Sequence of chain 1.E:
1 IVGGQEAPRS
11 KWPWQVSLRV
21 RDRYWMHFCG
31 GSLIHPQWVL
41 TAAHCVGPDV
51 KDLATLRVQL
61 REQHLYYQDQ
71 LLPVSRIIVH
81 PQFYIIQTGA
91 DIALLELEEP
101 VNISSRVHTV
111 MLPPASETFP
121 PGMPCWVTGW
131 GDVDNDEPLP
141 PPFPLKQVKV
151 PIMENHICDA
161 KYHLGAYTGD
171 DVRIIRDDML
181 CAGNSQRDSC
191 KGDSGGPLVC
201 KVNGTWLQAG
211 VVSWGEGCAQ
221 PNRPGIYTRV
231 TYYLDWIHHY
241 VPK

The protein below binds the small molecule below.
Small molecule (SMILES): C[C@@H](O)[C@@H](C)O

Binding-site contacts:
Ligand atom C2 contacts residue ARG223 of chain 1.C at 3.9 Å.
Ligand atom C4 contacts residue ASN222 of chain 1.C at 4.1 Å.
Ligand atom C2 contacts residue PRO221 of chain 1.C at 3.4 Å (hydrophobic).
Ligand atom C1 contacts residue ARG223 of chain 1.C at 3.7 Å.
Ligand atom C4 contacts residue ARG223 of chain 1.C at 4.5 Å.
Ligand atom C2 contacts residue ASP49 of chain 1.E at 4.4 Å.
Ligand atom O6 contacts residue ASN222 of chain 1.C at 2.8 Å (h-bond).
Ligand atom C1 contacts residue GLN220 of chain 1.C at 3.5 Å.
Ligand atom C2 contacts residue GLN220 of chain 1.C at 3.8 Å.
Ligand atom C4 contacts residue GLY165 of chain 1.C at 4.0 Å.
Ligand atom C3 contacts residue ASN222 of chain 1.C at 4.0 Å.
Ligand atom O6 contacts residue PRO221 of chain 1.C at 3.3 Å (h-bond).
Ligand atom O5 contacts residue ARG223 of chain 1.C at 4.0 Å.
Ligand atom C3 contacts residue PRO221 of chain 1.C at 3.9 Å (hydrophobic).
Ligand atom O5 contacts residue GLN220 of chain 1.C at 3.0 Å (h-bond).
Ligand atom C1 contacts residue ASP49 of chain 1.E at 3.0 Å.
Ligand atom O5 contacts residue PRO221 of chain 1.C at 2.6 Å (h-bond).
Ligand atom C1 contacts residue GLU216 of chain 1.C at 4.1 Å.
Ligand atom C4 contacts residue LEU164 of chain 1.C at 3.5 Å (hydrophobic).

Sequence of chain 1.C:
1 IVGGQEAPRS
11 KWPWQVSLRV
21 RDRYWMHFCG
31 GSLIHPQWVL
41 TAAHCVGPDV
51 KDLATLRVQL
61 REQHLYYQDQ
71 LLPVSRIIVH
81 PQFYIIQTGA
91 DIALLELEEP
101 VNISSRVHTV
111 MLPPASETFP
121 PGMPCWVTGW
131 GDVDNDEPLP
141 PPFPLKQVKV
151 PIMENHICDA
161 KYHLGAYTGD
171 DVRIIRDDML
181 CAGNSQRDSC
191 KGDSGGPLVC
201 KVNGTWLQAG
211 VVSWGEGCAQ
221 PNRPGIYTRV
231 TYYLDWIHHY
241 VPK